The protein below binds the small molecule below.
Small molecule (SMILES): Cc1c(CC(=O)O)c2cccnc2n1Cc1ccc(S(C)(=O)=O)cc1C(F)(F)F

Sequence of chain 1.A:
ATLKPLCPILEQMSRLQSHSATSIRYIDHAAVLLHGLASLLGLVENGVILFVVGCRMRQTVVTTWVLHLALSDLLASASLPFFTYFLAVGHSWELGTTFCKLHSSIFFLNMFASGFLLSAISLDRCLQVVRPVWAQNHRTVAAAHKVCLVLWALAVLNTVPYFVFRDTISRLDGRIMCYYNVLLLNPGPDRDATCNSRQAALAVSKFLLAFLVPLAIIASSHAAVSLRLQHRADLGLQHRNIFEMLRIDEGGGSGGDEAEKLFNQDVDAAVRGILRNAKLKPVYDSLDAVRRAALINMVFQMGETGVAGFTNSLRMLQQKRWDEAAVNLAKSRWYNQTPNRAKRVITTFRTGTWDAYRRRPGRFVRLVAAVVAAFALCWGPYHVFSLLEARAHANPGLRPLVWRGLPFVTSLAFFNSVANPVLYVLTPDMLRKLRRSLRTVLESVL

Binding-site contacts:
Ligand atom C05 contacts residue THR415 of chain 1.A at 3.6 Å.
Ligand atom C18 contacts residue CYS183 of chain 1.A at 3.3 Å (hydrophobic).
Ligand atom C15 contacts residue THR415 of chain 1.A at 3.9 Å.
Ligand atom F24 contacts residue HIS96 of chain 1.A at 3.7 Å.
Ligand atom C12 contacts residue PHE112 of chain 1.A at 3.5 Å (hydrophobic).
Ligand atom C15 contacts residue PHE88 of chain 1.A at 3.6 Å (hydrophobic).
Ligand atom C11 contacts residue ARG171 of chain 1.A at 3.7 Å.
Ligand atom C29 contacts residue MET18 of chain 1.A at 3.5 Å (hydrophobic).
Ligand atom C10 contacts residue THR415 of chain 1.A at 3.8 Å.
Ligand atom F25 contacts residue PHE88 of chain 1.A at 3.4 Å.
Ligand atom C09 contacts residue THR415 of chain 1.A at 3.7 Å.
Ligand atom F23 contacts residue TRP408 of chain 1.A at 3.4 Å.
Ligand atom O03 contacts residue TYR184 of chain 1.A at 3.9 Å.
Ligand atom C02 contacts residue TYR185 of chain 1.A at 3.3 Å (hydrophobic).
Ligand atom F25 contacts residue PRO412 of chain 1.A at 3.9 Å.
Ligand atom C17 contacts residue CYS183 of chain 1.A at 3.9 Å (hydrophobic).
Ligand atom C29 contacts residue MET182 of chain 1.A at 3.6 Å (hydrophobic).
Ligand atom F23 contacts residue PRO412 of chain 1.A at 3.2 Å.
Ligand atom O03 contacts residue ARG171 of chain 1.A at 2.3 Å (salt-bridge).
Ligand atom C18 contacts residue TYR184 of chain 1.A at 3.7 Å (hydrophobic).
Ligand atom C04 contacts residue THR415 of chain 1.A at 3.8 Å.
Ligand atom N08 contacts residue THR415 of chain 1.A at 3.4 Å.
Ligand atom O28 contacts residue ARG176 of chain 1.A at 3.6 Å (salt-bridge).
Ligand atom C07 contacts residue THR415 of chain 1.A at 3.1 Å.
Ligand atom O03 contacts residue TYR185 of chain 1.A at 3.4 Å (h-bond).
Ligand atom C02 contacts residue ARG171 of chain 1.A at 3.5 Å.
Ligand atom O01 contacts residue TYR387 of chain 1.A at 2.8 Å (h-bond).
Ligand atom C04 contacts residue TYR387 of chain 1.A at 3.6 Å (hydrophobic).
Ligand atom O27 contacts residue CYS183 of chain 1.A at 2.8 Å (h-bond).
Ligand atom C06 contacts residue THR415 of chain 1.A at 3.4 Å.
Ligand atom O01 contacts residue PHE113 of chain 1.A at 3.8 Å.
Ligand atom O27 contacts residue MET182 of chain 1.A at 3.3 Å.
Ligand atom O01 contacts residue TYR185 of chain 1.A at 2.4 Å (h-bond).
Ligand atom C11 contacts residue PHE112 of chain 1.A at 3.5 Å (hydrophobic).
Ligand atom O28 contacts residue PHE91 of chain 1.A at 3.6 Å.
Ligand atom C02 contacts residue PHE113 of chain 1.A at 3.9 Å (hydrophobic).
Ligand atom O01 contacts residue LYS211 of chain 1.A at 3.8 Å.
Ligand atom C07 contacts residue LEU411 of chain 1.A at 3.8 Å (hydrophobic).
Ligand atom O03 contacts residue PHE113 of chain 1.A at 3.5 Å.
Ligand atom C02 contacts residue TYR387 of chain 1.A at 3.4 Å (hydrophobic).